Binding-site contacts:
Ligand atom O1 contacts residue LEU112 of chain 1.Q at 3.3 Å.
Ligand atom C3 contacts residue TYR89 of chain 1.P at 3.0 Å (hydrophobic).
Ligand atom BR1 contacts residue LEU112 of chain 1.Q at 3.1 Å.
Ligand atom C7 contacts residue TRP143 of chain 1.P at 3.4 Å (hydrophobic).
Ligand atom C4 contacts residue TRP143 of chain 1.P at 3.6 Å (hydrophobic).
Ligand atom N1 contacts residue TRP143 of chain 1.P at 2.6 Å (h-bond).
Ligand atom C3 contacts residue TRP143 of chain 1.P at 3.5 Å (hydrophobic).
Ligand atom C8 contacts residue TRP143 of chain 1.P at 3.2 Å (hydrophobic).
Ligand atom C11 contacts residue TYR192 of chain 1.P at 3.0 Å (hydrophobic).
Ligand atom N1 contacts residue TYR89 of chain 1.P at 2.8 Å (h-bond).
Ligand atom N3 contacts residue TRP143 of chain 1.P at 3.9 Å.
Ligand atom C2 contacts residue TYR89 of chain 1.P at 3.4 Å (hydrophobic).
Ligand atom N2 contacts residue MET114 of chain 1.Q at 3.4 Å.
Ligand atom O1 contacts residue ARG104 of chain 1.Q at 3.7 Å.
Ligand atom N3 contacts residue THR144 of chain 1.P at 3.8 Å.
Ligand atom C9 contacts residue MET114 of chain 1.Q at 3.9 Å (hydrophobic).
Ligand atom N1 contacts residue SER142 of chain 1.P at 3.8 Å.
Ligand atom C11 contacts residue CYS188 of chain 1.P at 3.7 Å (hydrophobic).
Ligand atom C12 contacts residue TYR192 of chain 1.P at 3.3 Å (hydrophobic).
Ligand atom C8 contacts residue MET114 of chain 1.Q at 3.3 Å (hydrophobic).
Ligand atom BR1 contacts residue ARG104 of chain 1.Q at 3.5 Å.
Ligand atom C10 contacts residue LEU112 of chain 1.Q at 3.6 Å (hydrophobic).
Ligand atom C2 contacts residue TRP143 of chain 1.P at 3.4 Å (hydrophobic).
Ligand atom C12 contacts residue ARG104 of chain 1.Q at 3.7 Å.
Ligand atom C9 contacts residue TRP143 of chain 1.P at 3.6 Å (hydrophobic).
Ligand atom C3 contacts residue TYR192 of chain 1.P at 3.7 Å (hydrophobic).
Ligand atom C5 contacts residue MET114 of chain 1.Q at 3.8 Å (hydrophobic).
Ligand atom C4 contacts residue TYR185 of chain 1.P at 3.7 Å (hydrophobic).
Ligand atom N2 contacts residue TRP143 of chain 1.P at 3.4 Å (h-bond).
Ligand atom C11 contacts residue LEU112 of chain 1.Q at 4.0 Å (hydrophobic).
Ligand atom C3 contacts residue TYR185 of chain 1.P at 3.5 Å (hydrophobic).
Ligand atom C2 contacts residue TRP53 of chain 1.Q at 3.9 Å (hydrophobic).
Ligand atom C12 contacts residue CYS188 of chain 1.P at 3.9 Å (hydrophobic).
Ligand atom C7 contacts residue MET114 of chain 1.Q at 3.5 Å (hydrophobic).
Ligand atom C4 contacts residue TYR192 of chain 1.P at 3.7 Å (hydrophobic).
Ligand atom C6 contacts residue LEU112 of chain 1.Q at 3.8 Å (hydrophobic).
Ligand atom N3 contacts residue MET114 of chain 1.Q at 3.5 Å.
Ligand atom BR1 contacts residue LEU102 of chain 1.Q at 4.0 Å.
Ligand atom C6 contacts residue THR144 of chain 1.P at 3.8 Å.
Ligand atom C1 contacts residue TRP143 of chain 1.P at 3.3 Å (hydrophobic).

A small-molecule ligand and the protein it binds are described below.
Small molecule (SMILES): CCOc1cc(N2CCCNCC2)cnc1Br

Sequence of chain 1.Q:
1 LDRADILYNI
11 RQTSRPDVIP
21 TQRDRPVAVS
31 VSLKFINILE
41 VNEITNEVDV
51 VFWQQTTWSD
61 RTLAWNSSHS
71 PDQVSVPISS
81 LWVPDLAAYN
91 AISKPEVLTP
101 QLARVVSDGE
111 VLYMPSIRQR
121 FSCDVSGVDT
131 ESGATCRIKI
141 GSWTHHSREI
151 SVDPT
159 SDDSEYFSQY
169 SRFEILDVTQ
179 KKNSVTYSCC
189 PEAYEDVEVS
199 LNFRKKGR

Sequence of chain 1.P:
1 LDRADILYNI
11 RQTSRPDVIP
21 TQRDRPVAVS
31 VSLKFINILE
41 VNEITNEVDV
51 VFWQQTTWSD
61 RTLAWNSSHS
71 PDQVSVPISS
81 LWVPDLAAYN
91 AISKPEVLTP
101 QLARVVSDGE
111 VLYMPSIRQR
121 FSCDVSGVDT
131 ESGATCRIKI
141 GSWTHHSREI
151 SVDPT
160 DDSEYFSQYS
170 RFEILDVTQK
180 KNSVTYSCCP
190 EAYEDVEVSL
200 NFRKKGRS